Sequence of chain 28.J:
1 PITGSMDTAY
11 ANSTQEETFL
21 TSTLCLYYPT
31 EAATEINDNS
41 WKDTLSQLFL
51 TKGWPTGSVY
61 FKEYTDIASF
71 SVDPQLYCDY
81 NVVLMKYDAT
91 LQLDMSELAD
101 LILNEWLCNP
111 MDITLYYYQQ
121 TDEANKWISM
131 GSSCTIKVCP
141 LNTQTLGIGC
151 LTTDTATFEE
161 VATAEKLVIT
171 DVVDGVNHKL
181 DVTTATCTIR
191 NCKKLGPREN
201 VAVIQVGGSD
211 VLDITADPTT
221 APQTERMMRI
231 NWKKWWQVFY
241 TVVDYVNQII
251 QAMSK

A small-molecule ligand and the protein it binds are described below.
Small molecule (SMILES): CC(=O)N[C@H]1[C@H](O[C@H]2[C@H](O)[C@@H](NC(C)=O)CO[C@@H]2CO)O[C@H](CO)[C@@H](O)[C@@H]1O

Binding-site contacts:
Ligand atom C5 contacts residue ASN12 of chain 28.J at 4.1 Å.
Ligand atom O7 contacts residue ASN12 of chain 28.J at 3.7 Å.
Ligand atom N2 contacts residue ASN12 of chain 28.J at 3.8 Å.
Ligand atom C7 contacts residue ASN12 of chain 28.J at 3.9 Å.
Ligand atom O5 contacts residue ASN12 of chain 28.J at 2.7 Å (h-bond).
Ligand atom C1 contacts residue ASN12 of chain 28.J at 2.1 Å.
Ligand atom C2 contacts residue ASN12 of chain 28.J at 3.2 Å.